Sequence of chain 3.D:
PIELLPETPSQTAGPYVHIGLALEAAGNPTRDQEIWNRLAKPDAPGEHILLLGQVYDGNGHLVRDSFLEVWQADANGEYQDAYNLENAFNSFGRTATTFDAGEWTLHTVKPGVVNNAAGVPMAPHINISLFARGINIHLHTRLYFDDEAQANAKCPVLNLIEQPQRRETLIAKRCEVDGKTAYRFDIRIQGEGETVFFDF

Binding-site contacts:
Ligand atom C3 contacts residue ASP186 of chain 3.D at 4.1 Å.
Ligand atom C5 contacts residue ILE171 of chain 3.D at 3.0 Å (hydrophobic).
Ligand atom C3 contacts residue GLU168 of chain 3.D at 4.2 Å.
Ligand atom C5 contacts residue PHE185 of chain 3.D at 3.6 Å (hydrophobic).
Ligand atom C4 contacts residue GLU168 of chain 3.D at 4.1 Å.
Ligand atom O6 contacts residue PHE185 of chain 3.D at 3.5 Å.
Ligand atom C6 contacts residue PHE185 of chain 3.D at 3.9 Å (hydrophobic).
Ligand atom C5 contacts residue LYS173 of chain 3.D at 4.5 Å.
Ligand atom O1 contacts residue ARG188 of chain 3.D at 3.9 Å.
Ligand atom C4 contacts residue ILE171 of chain 3.D at 3.0 Å (hydrophobic).
Ligand atom C5 contacts residue ARG184 of chain 3.D at 3.5 Å.
Ligand atom C5 contacts residue THR169 of chain 3.D at 4.4 Å.
Ligand atom C4 contacts residue THR169 of chain 3.D at 3.3 Å.
Ligand atom C4 contacts residue PHE185 of chain 3.D at 3.9 Å (hydrophobic).
Ligand atom C2 contacts residue THR169 of chain 3.D at 4.3 Å.
Ligand atom C3 contacts residue THR169 of chain 3.D at 3.7 Å.
Ligand atom C5 contacts residue ASP186 of chain 3.D at 3.9 Å.
Ligand atom C6 contacts residue ASP186 of chain 3.D at 3.3 Å.
Ligand atom O3 contacts residue ARG188 of chain 3.D at 3.9 Å.
Ligand atom C2 contacts residue GLU168 of chain 3.D at 3.5 Å.
Ligand atom C4 contacts residue ALA172 of chain 3.D at 4.3 Å (hydrophobic).
Ligand atom O2 contacts residue LYS173 of chain 3.D at 4.0 Å.
Ligand atom O6 contacts residue ASP186 of chain 3.D at 3.0 Å (salt-bridge).
Ligand atom O3 contacts residue ASP186 of chain 3.D at 3.7 Å.
Ligand atom C5 contacts residue ALA172 of chain 3.D at 3.7 Å (hydrophobic).
Ligand atom C3 contacts residue ILE171 of chain 3.D at 4.1 Å (hydrophobic).
Ligand atom C6 contacts residue ARG184 of chain 3.D at 3.6 Å.
Ligand atom C4 contacts residue ASP186 of chain 3.D at 4.2 Å.
Ligand atom C6 contacts residue ILE171 of chain 3.D at 4.2 Å (hydrophobic).
Ligand atom O6 contacts residue ARG184 of chain 3.D at 3.0 Å (salt-bridge).
Ligand atom C2 contacts residue ILE171 of chain 3.D at 3.9 Å (hydrophobic).

This small molecule binds to this protein.
Small molecule (SMILES): O=C(O)C[C@H]1C=CC(=O)O1